A small-molecule ligand and the protein it binds are described below.
Small molecule (SMILES): CC(=O)N[C@@H]1[C@@H](O)[C@H](O)[C@@H](CO)O[C@H]1O

Sequence of chain 1.E:
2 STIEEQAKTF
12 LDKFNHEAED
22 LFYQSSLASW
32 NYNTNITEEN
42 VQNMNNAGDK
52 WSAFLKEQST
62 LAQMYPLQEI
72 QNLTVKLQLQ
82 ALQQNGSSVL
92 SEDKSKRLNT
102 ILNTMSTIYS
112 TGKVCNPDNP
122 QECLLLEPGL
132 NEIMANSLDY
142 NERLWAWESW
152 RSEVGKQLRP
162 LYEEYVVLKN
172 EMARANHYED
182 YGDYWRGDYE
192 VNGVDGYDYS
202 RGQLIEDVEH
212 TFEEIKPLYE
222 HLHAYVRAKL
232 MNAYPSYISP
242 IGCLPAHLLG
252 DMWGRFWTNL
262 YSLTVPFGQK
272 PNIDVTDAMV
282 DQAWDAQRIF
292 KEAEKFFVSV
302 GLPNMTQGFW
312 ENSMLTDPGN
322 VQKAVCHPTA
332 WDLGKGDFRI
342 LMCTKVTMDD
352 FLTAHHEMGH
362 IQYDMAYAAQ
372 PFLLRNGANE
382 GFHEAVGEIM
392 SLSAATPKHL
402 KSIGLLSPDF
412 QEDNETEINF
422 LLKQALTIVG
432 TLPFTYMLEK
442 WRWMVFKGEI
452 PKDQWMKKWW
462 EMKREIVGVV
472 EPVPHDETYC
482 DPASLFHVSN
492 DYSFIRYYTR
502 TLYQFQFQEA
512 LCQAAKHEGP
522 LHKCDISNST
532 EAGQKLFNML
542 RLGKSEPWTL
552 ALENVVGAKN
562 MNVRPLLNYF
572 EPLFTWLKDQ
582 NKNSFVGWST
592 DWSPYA

Binding-site contacts:
Ligand atom C3 contacts residue ASN36 of chain 1.E at 3.8 Å.
Ligand atom C7 contacts residue GLN323 of chain 1.E at 3.9 Å.
Ligand atom C2 contacts residue ASN36 of chain 1.E at 2.4 Å.
Ligand atom C6 contacts residue THR38 of chain 1.E at 3.3 Å.
Ligand atom N2 contacts residue ASN36 of chain 1.E at 2.8 Å (h-bond).
Ligand atom C4 contacts residue ASN36 of chain 1.E at 4.2 Å.
Ligand atom C5 contacts residue THR38 of chain 1.E at 3.8 Å.
Ligand atom C7 contacts residue ASN36 of chain 1.E at 3.5 Å.
Ligand atom C5 contacts residue ASN36 of chain 1.E at 3.6 Å.
Ligand atom C8 contacts residue GLN323 of chain 1.E at 3.5 Å.
Ligand atom O7 contacts residue ASN36 of chain 1.E at 3.7 Å.
Ligand atom N2 contacts residue GLN323 of chain 1.E at 3.5 Å (h-bond).
Ligand atom O5 contacts residue ASN36 of chain 1.E at 2.4 Å (h-bond).
Ligand atom O5 contacts residue THR38 of chain 1.E at 3.2 Å (h-bond).
Ligand atom C1 contacts residue ASN36 of chain 1.E at 1.4 Å.
Ligand atom C1 contacts residue THR38 of chain 1.E at 4.3 Å.
Ligand atom O6 contacts residue THR38 of chain 1.E at 4.4 Å.